Binding-site contacts:
Ligand atom O4 contacts residue ILE228 of chain 1.D at 4.0 Å.
Ligand atom O1 contacts residue TYR65 of chain 1.D at 3.3 Å.
Ligand atom C1 contacts residue LYS187 of chain 1.D at 2.5 Å.
Ligand atom C3 contacts residue TYR159 of chain 1.D at 4.4 Å (hydrophobic).
Ligand atom O2 contacts residue LYS187 of chain 1.D at 3.6 Å.
Ligand atom C2 contacts residue ALA33 of chain 1.D at 4.4 Å (hydrophobic).
Ligand atom O2 contacts residue THR70 of chain 1.D at 2.6 Å (h-bond).
Ligand atom O4 contacts residue THR189 of chain 1.D at 3.3 Å (h-bond).
Ligand atom C1 contacts residue TYR159 of chain 1.D at 3.3 Å (hydrophobic).
Ligand atom C3 contacts residue GLY229 of chain 1.D at 4.3 Å.
Ligand atom O1 contacts residue SER69 of chain 1.D at 3.1 Å (h-bond).
Ligand atom C2 contacts residue TYR159 of chain 1.D at 3.2 Å (hydrophobic).
Ligand atom C1 contacts residue TYR65 of chain 1.D at 4.2 Å (hydrophobic).
Ligand atom O1 contacts residue GLY68 of chain 1.D at 3.7 Å.
Ligand atom O2 contacts residue ALA33 of chain 1.D at 3.6 Å.
Ligand atom O1 contacts residue LYS187 of chain 1.D at 2.7 Å (salt-bridge).
Ligand atom O4 contacts residue GLY211 of chain 1.D at 3.6 Å.
Ligand atom O4 contacts residue LYS187 of chain 1.D at 3.1 Å.
Ligand atom C3 contacts residue LYS187 of chain 1.D at 2.5 Å.
Ligand atom C3 contacts residue GLY211 of chain 1.D at 4.2 Å.
Ligand atom C1 contacts residue ALA33 of chain 1.D at 3.9 Å (hydrophobic).
Ligand atom O1 contacts residue TYR159 of chain 1.D at 3.1 Å (h-bond).
Ligand atom C1 contacts residue SER69 of chain 1.D at 3.9 Å.
Ligand atom C1 contacts residue THR70 of chain 1.D at 3.7 Å.
Ligand atom C3 contacts residue ALA33 of chain 1.D at 4.3 Å (hydrophobic).
Ligand atom O2 contacts residue SER69 of chain 1.D at 3.5 Å (h-bond).
Ligand atom C3 contacts residue THR189 of chain 1.D at 4.3 Å.
Ligand atom O2 contacts residue GLY68 of chain 1.D at 4.2 Å.
Ligand atom C2 contacts residue LYS187 of chain 1.D at 1.5 Å.
Ligand atom C3 contacts residue ILE228 of chain 1.D at 3.6 Å (hydrophobic).
Ligand atom O2 contacts residue TYR159 of chain 1.D at 4.1 Å.
Ligand atom O1 contacts residue THR70 of chain 1.D at 4.0 Å.
Ligand atom O4 contacts residue TYR159 of chain 1.D at 4.1 Å.

The small molecule below binds the protein below.
Small molecule (SMILES): O=C(O)C(=O)CO

Sequence of chain 1.D:
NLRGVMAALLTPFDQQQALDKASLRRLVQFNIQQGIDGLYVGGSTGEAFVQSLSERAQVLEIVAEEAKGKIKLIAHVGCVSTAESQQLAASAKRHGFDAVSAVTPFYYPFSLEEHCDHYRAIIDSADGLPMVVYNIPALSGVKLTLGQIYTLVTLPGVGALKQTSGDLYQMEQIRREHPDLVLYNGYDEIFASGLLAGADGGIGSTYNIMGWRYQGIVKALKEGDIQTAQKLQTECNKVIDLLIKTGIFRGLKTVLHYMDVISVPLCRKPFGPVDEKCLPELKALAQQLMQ